Sequence of chain 1.A:
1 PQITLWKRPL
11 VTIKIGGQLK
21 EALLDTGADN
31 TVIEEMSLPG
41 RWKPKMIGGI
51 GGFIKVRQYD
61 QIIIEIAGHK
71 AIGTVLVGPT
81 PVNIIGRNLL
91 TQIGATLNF

Sequence of chain 1.B:
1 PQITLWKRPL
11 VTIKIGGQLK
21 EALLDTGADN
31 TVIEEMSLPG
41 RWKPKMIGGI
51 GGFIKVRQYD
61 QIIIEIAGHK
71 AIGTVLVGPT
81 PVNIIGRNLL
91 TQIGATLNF

Binding-site contacts:
Ligand atom CD1 contacts residue ASN30 of chain 1.A at 3.5 Å.
Ligand atom CA3 contacts residue GLY27 of chain 1.B at 3.5 Å.
Ligand atom N5 contacts residue GLY48 of chain 1.B at 2.9 Å (h-bond).
Ligand atom N1 contacts residue GLY48 of chain 1.A at 2.9 Å (h-bond).
Ligand atom OE1 contacts residue ASN30 of chain 1.B at 2.8 Å (h-bond).
Ligand atom NH2 contacts residue PHE53 of chain 1.B at 3.2 Å.
Ligand atom N contacts residue GLY48 of chain 1.A at 2.9 Å (h-bond).
Ligand atom CA5 contacts residue ASP29 of chain 1.B at 3.3 Å.
Ligand atom O4 contacts residue ALA28 of chain 1.B at 3.4 Å.
Ligand atom CH3 contacts residue GLY48 of chain 1.A at 3.3 Å.
Ligand atom N6 contacts residue ASN30 of chain 1.B at 3.5 Å (h-bond).
Ligand atom O1 contacts residue ASP29 of chain 1.A at 2.9 Å (salt-bridge).
Ligand atom CA3 contacts residue ASP25 of chain 1.A at 3.3 Å.
Ligand atom O1 contacts residue GLY27 of chain 1.A at 3.4 Å (h-bond).
Ligand atom N6 contacts residue ASP29 of chain 1.B at 3.2 Å (salt-bridge).
Ligand atom NE2 contacts residue ASN30 of chain 1.B at 2.9 Å (h-bond).
Ligand atom C5 contacts residue GLY48 of chain 1.B at 3.5 Å.
Ligand atom CB2 contacts residue GLY27 of chain 1.A at 3.4 Å.
Ligand atom CG contacts residue VAL82 of chain 1.B at 3.4 Å (hydrophobic).
Ligand atom N4 contacts residue GLY27 of chain 1.B at 3.0 Å (h-bond).
Ligand atom O3 contacts residue GLY49 of chain 1.B at 3.5 Å.
Ligand atom O4 contacts residue GLY27 of chain 1.B at 3.3 Å (h-bond).
Ligand atom CB2 contacts residue ASP25 of chain 1.B at 3.3 Å.
Ligand atom NE2 contacts residue ILE47 of chain 1.B at 3.3 Å.
Ligand atom CA4 contacts residue GLY48 of chain 1.B at 3.3 Å.
Ligand atom O2 contacts residue GLY49 of chain 1.A at 3.5 Å.
Ligand atom C contacts residue GLY48 of chain 1.A at 3.5 Å.
Ligand atom CB3 contacts residue ASP25 of chain 1.A at 3.5 Å.
Ligand atom O1 contacts residue ALA28 of chain 1.A at 3.5 Å.
Ligand atom N2 contacts residue GLY27 of chain 1.A at 2.9 Å (h-bond).
Ligand atom OE1 contacts residue ASP29 of chain 1.B at 3.1 Å (salt-bridge).
Ligand atom CB contacts residue ASP29 of chain 1.A at 3.2 Å.
Ligand atom CE1 contacts residue PRO81 of chain 1.A at 3.5 Å (hydrophobic).
Ligand atom O5 contacts residue ILE47 of chain 1.B at 3.3 Å.
Ligand atom CG2 contacts residue ASP29 of chain 1.A at 3.4 Å.
Ligand atom O2 contacts residue GLY48 of chain 1.A at 3.5 Å (h-bond).
Ligand atom N3 contacts residue ASP25 of chain 1.A at 3.3 Å (salt-bridge).
Ligand atom O5 contacts residue GLY48 of chain 1.B at 2.9 Å (h-bond).
Ligand atom O4 contacts residue ASP29 of chain 1.B at 3.0 Å (salt-bridge).
Ligand atom C3 contacts residue ASP25 of chain 1.B at 3.2 Å.

The protein below binds the small molecule below.
Small molecule (SMILES): CCCC[C@@H](CN[C@@H](CCCC)C(=O)N[C@@H](CCC(N)=O)C(=O)N[C@@H](CCCNC(N)=[NH2+])C(N)=O)NC(=O)[C@@H](NC(=O)[C@@H](NC(C)=O)[C@@H](C)O)[C@@H](C)CC